Binding-site contacts:
Ligand atom CBC contacts residue MET53 of chain 1.A at 3.8 Å (hydrophobic).
Ligand atom CBG contacts residue GLU117 of chain 1.A at 3.9 Å.
Ligand atom NAZ contacts residue MET53 of chain 1.A at 2.8 Å (h-bond).
Ligand atom CAK contacts residue MET53 of chain 1.A at 3.7 Å (hydrophobic).
Ligand atom CAI contacts residue GLY57 of chain 1.A at 3.9 Å.
Ligand atom CAO contacts residue ALA54 of chain 1.A at 3.3 Å (hydrophobic).
Ligand atom CBJ contacts residue GLY57 of chain 1.A at 3.5 Å.
Ligand atom CAX contacts residue GLU117 of chain 1.A at 3.5 Å.
Ligand atom N contacts residue GLN115 of chain 1.A at 3.9 Å.
Ligand atom O contacts residue HIS118 of chain 1.A at 4.0 Å.
Ligand atom SAC contacts residue TYR60 of chain 1.A at 3.8 Å.
Ligand atom CAE contacts residue TYR60 of chain 1.A at 3.0 Å (hydrophobic).
Ligand atom CBI contacts residue TYR60 of chain 1.A at 3.7 Å (hydrophobic).
Ligand atom CAD contacts residue TYR60 of chain 1.A at 3.2 Å (hydrophobic).
Ligand atom CBE contacts residue TYR60 of chain 1.A at 3.7 Å (hydrophobic).
Ligand atom CAF contacts residue TYR60 of chain 1.A at 3.3 Å (hydrophobic).
Ligand atom CAL contacts residue GLU117 of chain 1.A at 3.4 Å.
Ligand atom CBG contacts residue GLY57 of chain 1.A at 3.6 Å.
Ligand atom CAO contacts residue CYS55 of chain 1.A at 4.0 Å (hydrophobic).
Ligand atom CAL contacts residue GLY57 of chain 1.A at 3.9 Å.
Ligand atom CBK contacts residue GLY57 of chain 1.A at 3.8 Å.
Ligand atom CAL contacts residue GLN115 of chain 1.A at 3.4 Å.
Ligand atom CAR contacts residue CYS55 of chain 1.A at 3.5 Å (hydrophobic).
Ligand atom SAC contacts residue MET53 of chain 1.A at 4.0 Å.
Ligand atom CAR contacts residue ALA54 of chain 1.A at 3.6 Å (hydrophobic).
Ligand atom CA contacts residue CYS55 of chain 1.A at 3.5 Å (hydrophobic).
Ligand atom NAY contacts residue TYR60 of chain 1.A at 4.0 Å.
Ligand atom CAG contacts residue TYR60 of chain 1.A at 3.7 Å (hydrophobic).
Ligand atom CAT contacts residue GLU117 of chain 1.A at 4.0 Å.
Ligand atom NAZ contacts residue TYR60 of chain 1.A at 3.4 Å.
Ligand atom CBE contacts residue MET53 of chain 1.A at 3.5 Å (hydrophobic).
Ligand atom CAQ contacts residue HIS118 of chain 1.A at 3.5 Å.
Ligand atom CAK contacts residue ALA54 of chain 1.A at 4.0 Å (hydrophobic).
Ligand atom CAH contacts residue TYR60 of chain 1.A at 3.3 Å (hydrophobic).
Ligand atom NBM contacts residue GLU117 of chain 1.A at 3.4 Å (salt-bridge).
Ligand atom CAV contacts residue GLU117 of chain 1.A at 4.0 Å.
Ligand atom CBH contacts residue TYR60 of chain 1.A at 3.9 Å (hydrophobic).
Ligand atom CAU contacts residue GLU117 of chain 1.A at 3.9 Å.
Ligand atom N contacts residue GLY57 of chain 1.A at 3.7 Å.
Ligand atom CBC contacts residue TYR60 of chain 1.A at 3.5 Å (hydrophobic).

Sequence of chain 1.A:
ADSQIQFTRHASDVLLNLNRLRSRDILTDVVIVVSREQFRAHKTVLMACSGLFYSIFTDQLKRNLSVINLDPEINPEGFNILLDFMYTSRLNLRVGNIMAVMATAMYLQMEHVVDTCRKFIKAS

The protein below binds the small molecule below.
Small molecule (SMILES): CN1CCN(Cc2cn(CC(=O)N3CCOCC3)c3cc(NC(=S)NCCc4c[nH]c5ccccc45)ccc23)CC1